Sequence of chain 1.D:
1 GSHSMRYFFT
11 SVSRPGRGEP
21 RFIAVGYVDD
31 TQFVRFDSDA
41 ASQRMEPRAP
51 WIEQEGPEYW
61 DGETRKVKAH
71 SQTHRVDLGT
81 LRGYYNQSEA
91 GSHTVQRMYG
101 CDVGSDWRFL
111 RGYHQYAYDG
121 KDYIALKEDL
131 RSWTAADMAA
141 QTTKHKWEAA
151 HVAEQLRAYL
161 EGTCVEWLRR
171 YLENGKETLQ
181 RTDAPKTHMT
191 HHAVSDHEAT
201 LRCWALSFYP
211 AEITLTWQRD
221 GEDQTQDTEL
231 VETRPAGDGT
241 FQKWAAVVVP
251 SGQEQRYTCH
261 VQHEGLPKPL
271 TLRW

A protein and the small-molecule ligand that binds it are described below.
Small molecule (SMILES): CSCC[C@H](NC(=O)[C@H](CCSC)NC(=O)CNC(=O)[C@H](CC(C)C)NC(=O)CNC(=O)[C@H](CCCN=C(N)N)NC(=O)[C@H](CC(=O)O)NC(=O)[C@H](CC1=CN=C2C=CC=CC12)NC(=O)[C@H](CCSC)NC(=O)[C@@H](N)CCSC)C(=O)O

Binding-site contacts:
Ligand atom OXT contacts residue TYR84 of chain 1.D at 3.2 Å (h-bond).
Ligand atom N contacts residue TYR171 of chain 1.D at 3.0 Å (h-bond).
Ligand atom N contacts residue TYR99 of chain 1.D at 3.2 Å (h-bond).
Ligand atom C contacts residue TYR7 of chain 1.D at 3.2 Å (hydrophobic).
Ligand atom CG contacts residue ASP77 of chain 1.D at 3.5 Å.
Ligand atom C contacts residue TYR84 of chain 1.D at 3.1 Å (hydrophobic).
Ligand atom O contacts residue LYS146 of chain 1.D at 3.2 Å.
Ligand atom O contacts residue TRP147 of chain 1.D at 3.2 Å (h-bond).
Ligand atom CA contacts residue TYR7 of chain 1.D at 3.2 Å (hydrophobic).
Ligand atom CG contacts residue GLU63 of chain 1.D at 3.3 Å.
Ligand atom CB contacts residue GLU63 of chain 1.D at 3.0 Å.
Ligand atom O contacts residue LYS66 of chain 1.D at 2.4 Å (salt-bridge).
Ligand atom C contacts residue LYS66 of chain 1.D at 3.2 Å.
Ligand atom CE3 contacts residue ARG97 of chain 1.D at 3.6 Å.
Ligand atom CE contacts residue TYR123 of chain 1.D at 3.5 Å (hydrophobic).
Ligand atom CD2 contacts residue TRP147 of chain 1.D at 3.5 Å (hydrophobic).
Ligand atom CD1 contacts residue TYR159 of chain 1.D at 3.6 Å (hydrophobic).
Ligand atom CE contacts residue GLU63 of chain 1.D at 3.5 Å.
Ligand atom CB contacts residue THR80 of chain 1.D at 3.1 Å.
Ligand atom O contacts residue TYR159 of chain 1.D at 2.8 Å (h-bond).
Ligand atom CA contacts residue LYS66 of chain 1.D at 3.6 Å.
Ligand atom CE contacts residue TRP167 of chain 1.D at 3.5 Å (hydrophobic).
Ligand atom O contacts residue LYS66 of chain 1.D at 3.3 Å.
Ligand atom CD2 contacts residue HIS114 of chain 1.D at 3.5 Å.
Ligand atom C contacts residue LYS146 of chain 1.D at 3.6 Å.
Ligand atom OXT contacts residue LYS146 of chain 1.D at 2.9 Å (salt-bridge).
Ligand atom N contacts residue LYS66 of chain 1.D at 3.5 Å (salt-bridge).
Ligand atom CE contacts residue HIS70 of chain 1.D at 3.3 Å.
Ligand atom O contacts residue VAL152 of chain 1.D at 3.5 Å.
Ligand atom CE contacts residue THR143 of chain 1.D at 3.6 Å.
Ligand atom O contacts residue TYR7 of chain 1.D at 3.5 Å (h-bond).
Ligand atom N contacts residue GLU63 of chain 1.D at 2.8 Å (salt-bridge).
Ligand atom O contacts residue HIS70 of chain 1.D at 3.5 Å.
Ligand atom N contacts residue TYR7 of chain 1.D at 3.2 Å (h-bond).
Ligand atom CE contacts residue PHE9 of chain 1.D at 3.5 Å (hydrophobic).
Ligand atom O contacts residue TRP147 of chain 1.D at 3.6 Å (h-bond).
Ligand atom CE contacts residue VAL76 of chain 1.D at 3.6 Å (hydrophobic).
Ligand atom O contacts residue TYR84 of chain 1.D at 2.7 Å (h-bond).
Ligand atom CE contacts residue VAL67 of chain 1.D at 3.6 Å (hydrophobic).
Ligand atom CG contacts residue THR80 of chain 1.D at 3.3 Å.